Sequence of chain 57.A:
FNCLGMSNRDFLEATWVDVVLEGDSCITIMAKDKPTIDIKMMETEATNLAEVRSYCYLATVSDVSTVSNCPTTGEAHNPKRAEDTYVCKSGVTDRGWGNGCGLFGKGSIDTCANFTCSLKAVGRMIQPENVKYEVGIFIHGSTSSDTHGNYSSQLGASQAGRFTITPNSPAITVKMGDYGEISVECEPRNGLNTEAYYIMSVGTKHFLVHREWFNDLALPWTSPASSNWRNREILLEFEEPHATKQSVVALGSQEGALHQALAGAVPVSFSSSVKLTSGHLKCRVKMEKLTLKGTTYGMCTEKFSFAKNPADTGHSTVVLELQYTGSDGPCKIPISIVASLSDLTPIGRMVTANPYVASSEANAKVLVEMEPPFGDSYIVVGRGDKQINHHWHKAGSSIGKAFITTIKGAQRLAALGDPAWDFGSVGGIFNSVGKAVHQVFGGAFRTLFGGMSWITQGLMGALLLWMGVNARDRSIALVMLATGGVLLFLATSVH

This small molecule binds to this protein.
Small molecule (SMILES): CC(=O)N[C@@H]1[C@@H](O)[C@H](O)[C@@H](CO)O[C@H]1O

Binding-site contacts:
Ligand atom C1 contacts residue ASN154 of chain 57.A at 1.4 Å.
Ligand atom C7 contacts residue ASN154 of chain 57.A at 3.5 Å.
Ligand atom O7 contacts residue ASN154 of chain 57.A at 3.8 Å.
Ligand atom C3 contacts residue ASN154 of chain 57.A at 3.8 Å.
Ligand atom C5 contacts residue ASN154 of chain 57.A at 3.7 Å.
Ligand atom C2 contacts residue ASN154 of chain 57.A at 2.5 Å.
Ligand atom C4 contacts residue ASN154 of chain 57.A at 4.2 Å.
Ligand atom O5 contacts residue ASN154 of chain 57.A at 2.4 Å (h-bond).
Ligand atom C1 contacts residue SER156 of chain 57.A at 4.3 Å.
Ligand atom N2 contacts residue ASN154 of chain 57.A at 2.9 Å (h-bond).
Ligand atom C8 contacts residue ASN154 of chain 57.A at 4.2 Å.